Sequence of chain 1.A:
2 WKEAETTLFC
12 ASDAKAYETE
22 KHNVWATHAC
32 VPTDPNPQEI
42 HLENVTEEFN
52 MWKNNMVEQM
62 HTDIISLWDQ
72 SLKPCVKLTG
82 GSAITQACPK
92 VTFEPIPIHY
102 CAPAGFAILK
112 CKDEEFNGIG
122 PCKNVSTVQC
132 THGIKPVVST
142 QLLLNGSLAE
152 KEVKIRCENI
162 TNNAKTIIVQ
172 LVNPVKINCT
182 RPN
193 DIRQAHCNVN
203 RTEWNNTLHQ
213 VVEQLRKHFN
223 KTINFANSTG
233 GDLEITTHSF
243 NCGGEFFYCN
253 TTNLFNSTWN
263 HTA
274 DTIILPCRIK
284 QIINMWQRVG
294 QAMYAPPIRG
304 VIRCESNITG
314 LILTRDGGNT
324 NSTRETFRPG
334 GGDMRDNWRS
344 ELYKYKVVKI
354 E

Binding-site contacts:
Ligand atom N2 contacts residue ASN125 of chain 1.A at 2.9 Å (h-bond).
Ligand atom O7 contacts residue ASN125 of chain 1.A at 4.0 Å.
Ligand atom C6 contacts residue LYS113 of chain 1.A at 3.9 Å.
Ligand atom C6 contacts residue GLU115 of chain 1.A at 4.3 Å.
Ligand atom C3 contacts residue ASN125 of chain 1.A at 3.8 Å.
Ligand atom C1 contacts residue ASN125 of chain 1.A at 1.4 Å.
Ligand atom C5 contacts residue LYS113 of chain 1.A at 4.5 Å.
Ligand atom C7 contacts residue ASN125 of chain 1.A at 3.7 Å.
Ligand atom O6 contacts residue LYS113 of chain 1.A at 3.7 Å.
Ligand atom C1 contacts residue LYS113 of chain 1.A at 4.2 Å.
Ligand atom O6 contacts residue GLU115 of chain 1.A at 2.9 Å (salt-bridge).
Ligand atom C4 contacts residue ASN125 of chain 1.A at 4.2 Å.
Ligand atom O5 contacts residue LYS113 of chain 1.A at 3.5 Å (salt-bridge).
Ligand atom C2 contacts residue ASN125 of chain 1.A at 2.5 Å.
Ligand atom O5 contacts residue ASN125 of chain 1.A at 2.3 Å (h-bond).
Ligand atom C5 contacts residue ASN125 of chain 1.A at 3.6 Å.

The protein below binds the small molecule below.
Small molecule (SMILES): CC(=O)N[C@@H]1[C@@H](O)[C@H](O)[C@@H](CO)O[C@H]1O